Binding-site contacts:
Ligand atom C8 contacts residue PHE152 of chain 3.A at 4.0 Å (hydrophobic).
Ligand atom O7 contacts residue GLN131 of chain 3.A at 3.9 Å.
Ligand atom N2 contacts residue GLN131 of chain 3.A at 4.0 Å.
Ligand atom O7 contacts residue ASN153 of chain 3.A at 4.1 Å.
Ligand atom C5 contacts residue ASN153 of chain 3.A at 3.8 Å.
Ligand atom C8 contacts residue GLN131 of chain 3.A at 3.6 Å.
Ligand atom N2 contacts residue ASN153 of chain 3.A at 2.9 Å (h-bond).
Ligand atom C3 contacts residue ASN153 of chain 3.A at 3.9 Å.
Ligand atom C7 contacts residue ASN153 of chain 3.A at 3.7 Å.
Ligand atom C8 contacts residue LEU130 of chain 3.A at 4.2 Å (hydrophobic).
Ligand atom C3 contacts residue GLN131 of chain 3.A at 4.4 Å.
Ligand atom C4 contacts residue ASN153 of chain 3.A at 4.3 Å.
Ligand atom O7 contacts residue THR129 of chain 3.A at 3.3 Å (h-bond).
Ligand atom C7 contacts residue GLN131 of chain 3.A at 3.7 Å.
Ligand atom O7 contacts residue ASN160 of chain 2.A at 4.2 Å.
Ligand atom C8 contacts residue SER151 of chain 3.A at 3.4 Å.
Ligand atom C2 contacts residue ASN153 of chain 3.A at 2.5 Å.
Ligand atom O3 contacts residue GLN131 of chain 3.A at 3.2 Å (h-bond).
Ligand atom O5 contacts residue ASN153 of chain 3.A at 2.4 Å (h-bond).
Ligand atom C7 contacts residue THR129 of chain 3.A at 4.1 Å.
Ligand atom C8 contacts residue THR129 of chain 3.A at 3.2 Å.
Ligand atom C1 contacts residue ASN153 of chain 3.A at 1.5 Å.

Sequence of chain 3.A:
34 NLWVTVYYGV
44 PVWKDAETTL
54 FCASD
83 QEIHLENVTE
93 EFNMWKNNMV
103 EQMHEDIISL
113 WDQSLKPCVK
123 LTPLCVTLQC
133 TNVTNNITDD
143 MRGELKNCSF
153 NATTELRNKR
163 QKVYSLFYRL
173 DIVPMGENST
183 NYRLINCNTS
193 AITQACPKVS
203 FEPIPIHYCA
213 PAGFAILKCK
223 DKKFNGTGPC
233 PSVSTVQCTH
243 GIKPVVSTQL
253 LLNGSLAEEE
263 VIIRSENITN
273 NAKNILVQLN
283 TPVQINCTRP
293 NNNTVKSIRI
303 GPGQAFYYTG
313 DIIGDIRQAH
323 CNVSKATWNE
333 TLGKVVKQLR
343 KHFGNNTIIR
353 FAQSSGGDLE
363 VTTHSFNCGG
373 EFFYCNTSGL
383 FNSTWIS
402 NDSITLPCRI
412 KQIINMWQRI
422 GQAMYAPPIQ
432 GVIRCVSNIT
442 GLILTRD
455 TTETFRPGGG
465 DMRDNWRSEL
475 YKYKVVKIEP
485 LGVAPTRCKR

Sequence of chain 2.A:
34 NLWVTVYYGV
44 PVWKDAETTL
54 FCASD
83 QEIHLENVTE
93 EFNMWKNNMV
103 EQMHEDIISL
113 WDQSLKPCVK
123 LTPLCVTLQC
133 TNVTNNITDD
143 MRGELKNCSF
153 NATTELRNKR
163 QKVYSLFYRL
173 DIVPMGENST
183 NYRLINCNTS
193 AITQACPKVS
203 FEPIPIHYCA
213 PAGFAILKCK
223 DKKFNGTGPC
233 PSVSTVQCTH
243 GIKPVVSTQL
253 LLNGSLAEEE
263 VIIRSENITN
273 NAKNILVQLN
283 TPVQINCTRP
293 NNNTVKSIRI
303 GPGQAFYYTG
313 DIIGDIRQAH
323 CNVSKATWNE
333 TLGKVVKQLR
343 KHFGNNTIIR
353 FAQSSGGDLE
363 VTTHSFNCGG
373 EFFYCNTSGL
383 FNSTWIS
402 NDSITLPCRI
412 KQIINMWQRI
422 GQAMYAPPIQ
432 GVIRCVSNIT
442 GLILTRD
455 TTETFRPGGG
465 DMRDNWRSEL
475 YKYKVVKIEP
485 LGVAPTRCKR

A small-molecule ligand and the protein it binds are described below.
Small molecule (SMILES): CC(=O)N[C@@H]1[C@@H](O)[C@H](O)[C@@H](CO)O[C@H]1O